Binding-site contacts:
Ligand atom CB contacts residue TRP235 of chain 1.A at 3.6 Å (hydrophobic).
Ligand atom CH2 contacts residue TLQ1 of chain 1.C at 3.6 Å.
Ligand atom N contacts residue ASN231 of chain 1.A at 2.8 Å (h-bond).
Ligand atom O contacts residue LYS54 of chain 1.A at 3.1 Å (salt-bridge).
Ligand atom CZ2 contacts residue TLQ1 of chain 1.C at 3.3 Å.
Ligand atom CA contacts residue ASN180 of chain 1.A at 3.5 Å.
Ligand atom O1P contacts residue ARG134 of chain 1.A at 2.8 Å (salt-bridge).
Ligand atom P contacts residue ARG61 of chain 1.A at 3.6 Å.
Ligand atom CA contacts residue LEU179 of chain 1.A at 3.5 Å (hydrophobic).
Ligand atom CZ3 contacts residue TLQ1 of chain 1.C at 3.6 Å.
Ligand atom CG contacts residue GLU187 of chain 1.A at 3.7 Å.
Ligand atom CD2 contacts residue TLQ1 of chain 1.C at 3.6 Å.
Ligand atom CE2 contacts residue TLQ1 of chain 1.C at 3.7 Å.
Ligand atom O contacts residue LEU179 of chain 1.A at 3.6 Å.
Ligand atom O3P contacts residue TYR135 of chain 1.A at 2.5 Å (h-bond).
Ligand atom CA contacts residue ASN231 of chain 1.A at 3.6 Å.
Ligand atom N contacts residue ASN180 of chain 1.A at 2.7 Å (h-bond).
Ligand atom C contacts residue LEU179 of chain 1.A at 3.6 Å (hydrophobic).
Ligand atom CD contacts residue GLU187 of chain 1.A at 3.4 Å.
Ligand atom C contacts residue ASN180 of chain 1.A at 3.5 Å.
Ligand atom O contacts residue VAL183 of chain 1.A at 3.4 Å.
Ligand atom O3P contacts residue ARG134 of chain 1.A at 2.9 Å (salt-bridge).
Ligand atom NE1 contacts residue TLQ1 of chain 1.C at 3.4 Å.
Ligand atom O contacts residue LEU234 of chain 1.A at 3.7 Å.
Ligand atom CD1 contacts residue TLQ1 of chain 1.C at 3.7 Å.
Ligand atom CA contacts residue ASN231 of chain 1.A at 3.6 Å.
Ligand atom N contacts residue LEU179 of chain 1.A at 3.4 Å.
Ligand atom CB contacts residue ASN231 of chain 1.A at 3.6 Å.
Ligand atom NE2 contacts residue VAL51 of chain 1.A at 3.6 Å.
Ligand atom CE3 contacts residue LYS54 of chain 1.A at 3.7 Å.
Ligand atom O2P contacts residue ARG61 of chain 1.A at 2.9 Å (salt-bridge).
Ligand atom CB contacts residue ASN180 of chain 1.A at 3.6 Å.
Ligand atom NE contacts residue LEU234 of chain 1.A at 3.7 Å.
Ligand atom O1P contacts residue ARG61 of chain 1.A at 2.8 Å (salt-bridge).
Ligand atom O contacts residue ASN231 of chain 1.A at 2.8 Å (h-bond).
Ligand atom CB contacts residue ASN231 of chain 1.A at 3.6 Å.
Ligand atom CB contacts residue ASN180 of chain 1.A at 3.4 Å.
Ligand atom CA contacts residue ASN180 of chain 1.A at 3.7 Å.
Ligand atom CG contacts residue LEU234 of chain 1.A at 3.6 Å (hydrophobic).
Ligand atom C contacts residue ASN231 of chain 1.A at 3.6 Å.

Sequence of chain 1.A:
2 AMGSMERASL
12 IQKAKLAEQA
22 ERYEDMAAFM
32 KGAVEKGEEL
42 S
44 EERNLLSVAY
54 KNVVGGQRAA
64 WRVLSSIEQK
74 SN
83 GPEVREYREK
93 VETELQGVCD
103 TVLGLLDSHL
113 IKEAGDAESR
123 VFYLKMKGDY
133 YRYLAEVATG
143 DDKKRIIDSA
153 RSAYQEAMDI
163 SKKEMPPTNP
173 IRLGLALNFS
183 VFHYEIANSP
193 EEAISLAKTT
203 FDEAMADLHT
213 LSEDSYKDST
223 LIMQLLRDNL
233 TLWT

A small-molecule ligand and the protein it binds are described below.
Small molecule (SMILES): C[C@H](NC(=O)[C@H](CC1=CN=C2C=CC=CC12)NC(=O)[C@H](COP(=O)(O)O)NC(=O)[C@H](CO)NC(=O)[C@@H]1CCCN1C(=O)[C@@H](N)CCCN=C(N)N)C(=O)N[C@H](C=O)CCC(N)=O